Binding-site contacts:
Ligand atom C32 contacts residue GLU31 of chain 1.B at 3.6 Å.
Ligand atom C27 contacts residue ARG71 of chain 1.B at 3.5 Å.
Ligand atom C07 contacts residue NAP1 of chain 1.F at 3.2 Å.
Ligand atom C02 contacts residue GLU31 of chain 1.B at 3.7 Å.
Ligand atom O28 contacts residue ARG71 of chain 1.B at 2.9 Å (salt-bridge).
Ligand atom C10 contacts residue SER60 of chain 1.B at 3.1 Å.
Ligand atom C02 contacts residue ALA10 of chain 1.B at 3.6 Å (hydrophobic).
Ligand atom N03 contacts residue NAP1 of chain 1.F at 3.6 Å.
Ligand atom O29 contacts residue GLN36 of chain 1.B at 3.4 Å (h-bond).
Ligand atom N34 contacts residue GLU31 of chain 1.B at 2.8 Å (salt-bridge).
Ligand atom O11 contacts residue LEU23 of chain 1.B at 3.3 Å.
Ligand atom N01 contacts residue VAL9 of chain 1.B at 3.5 Å (h-bond).
Ligand atom N01 contacts residue GLU31 of chain 1.B at 2.8 Å (salt-bridge).
Ligand atom N09 contacts residue SER60 of chain 1.B at 3.6 Å (h-bond).
Ligand atom N05 contacts residue NAP1 of chain 1.F at 3.5 Å (h-bond).
Ligand atom O11 contacts residue NAP1 of chain 1.F at 2.6 Å (h-bond).
Ligand atom O11 contacts residue SER60 of chain 1.B at 3.4 Å (h-bond).
Ligand atom N33 contacts residue PHE32 of chain 1.B at 3.4 Å.
Ligand atom N33 contacts residue LEU23 of chain 1.B at 3.6 Å.
Ligand atom N03 contacts residue VAL9 of chain 1.B at 3.6 Å.
Ligand atom N03 contacts residue PHE35 of chain 1.B at 3.3 Å.
Ligand atom C06 contacts residue VAL116 of chain 1.B at 3.3 Å (hydrophobic).
Ligand atom C31 contacts residue NAP1 of chain 1.F at 3.2 Å.
Ligand atom C04 contacts residue PHE35 of chain 1.B at 3.4 Å (hydrophobic).
Ligand atom C16 contacts residue PHE35 of chain 1.B at 3.5 Å (hydrophobic).
Ligand atom O19 contacts residue ASN65 of chain 1.B at 3.0 Å (h-bond).
Ligand atom O28 contacts residue GLN36 of chain 1.B at 3.6 Å.
Ligand atom N05 contacts residue PHE35 of chain 1.B at 3.3 Å.
Ligand atom N30 contacts residue NAP1 of chain 1.F at 3.6 Å.
Ligand atom C04 contacts residue NAP1 of chain 1.F at 3.2 Å.
Ligand atom N34 contacts residue ALA10 of chain 1.B at 3.5 Å.
Ligand atom N33 contacts residue GLU31 of chain 1.B at 3.6 Å (salt-bridge).
Ligand atom C08 contacts residue NAP1 of chain 1.F at 3.4 Å.
Ligand atom C23 contacts residue ASN65 of chain 1.B at 3.6 Å.
Ligand atom C06 contacts residue NAP1 of chain 1.F at 3.1 Å.
Ligand atom C27 contacts residue LEU68 of chain 1.B at 3.6 Å (hydrophobic).
Ligand atom O29 contacts residue ARG71 of chain 1.B at 2.8 Å (salt-bridge).
Ligand atom C10 contacts residue NAP1 of chain 1.F at 3.5 Å.
Ligand atom O28 contacts residue PHE35 of chain 1.B at 3.3 Å.
Ligand atom N05 contacts residue ILE8 of chain 1.B at 3.6 Å (h-bond).

Sequence of chain 1.B:
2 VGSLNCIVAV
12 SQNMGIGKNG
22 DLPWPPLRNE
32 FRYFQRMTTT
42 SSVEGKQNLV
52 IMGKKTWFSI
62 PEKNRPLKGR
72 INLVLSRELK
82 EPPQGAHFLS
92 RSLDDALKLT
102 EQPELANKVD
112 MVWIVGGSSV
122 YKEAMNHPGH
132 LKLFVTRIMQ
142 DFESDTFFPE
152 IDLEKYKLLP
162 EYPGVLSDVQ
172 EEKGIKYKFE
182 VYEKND

A protein and the small-molecule ligand that binds it are described below.
Small molecule (SMILES): Nc1nc(N)c2nc(CN(CO)c3ccc(C(=O)N[C@@H](CCC(=O)O)C(=O)O)cc3)cnc2n1